Binding-site contacts:
Ligand atom CAN contacts residue ILE151 of chain 1.A at 3.5 Å (hydrophobic).
Ligand atom OAG contacts residue ARG215 of chain 1.A at 3.3 Å (salt-bridge).
Ligand atom OAJ contacts residue THR154 of chain 1.A at 3.2 Å (h-bond).
Ligand atom O6 contacts residue PHE202 of chain 1.A at 3.3 Å.
Ligand atom OAE contacts residue THR154 of chain 1.A at 2.9 Å (h-bond).
Ligand atom OAD contacts residue MG1 of chain 1.N at 3.0 Å.
Ligand atom NBC contacts residue MG1 of chain 1.N at 3.7 Å.
Ligand atom OAF contacts residue THR157 of chain 1.A at 3.4 Å (h-bond).
Ligand atom O6 contacts residue LYS181 of chain 1.A at 2.9 Å (salt-bridge).
Ligand atom N2 contacts residue ASP209 of chain 1.A at 2.8 Å (salt-bridge).
Ligand atom OAI contacts residue THR157 of chain 1.A at 2.9 Å (h-bond).
Ligand atom CAZ contacts residue THR157 of chain 1.A at 3.6 Å.
Ligand atom OAI contacts residue THR154 of chain 1.A at 3.5 Å (h-bond).
Ligand atom N1 contacts residue PHE202 of chain 1.A at 3.3 Å.
Ligand atom O6 contacts residue VAL203 of chain 1.A at 3.3 Å (h-bond).
Ligand atom OAJ contacts residue ASP153 of chain 1.A at 2.9 Å (salt-bridge).
Ligand atom O6 contacts residue ALA201 of chain 1.A at 3.5 Å (h-bond).
Ligand atom C2 contacts residue PHE202 of chain 1.A at 3.5 Å (hydrophobic).
Ligand atom N2 contacts residue PHE202 of chain 1.A at 3.6 Å.
Ligand atom OAD contacts residue ASP209 of chain 1.A at 2.9 Å (salt-bridge).
Ligand atom OAB contacts residue ASP209 of chain 1.A at 3.7 Å.
Ligand atom N2 contacts residue VAL203 of chain 1.A at 2.8 Å (h-bond).
Ligand atom OAI contacts residue LYS156 of chain 1.A at 3.2 Å (salt-bridge).
Ligand atom PBF contacts residue GLY155 of chain 1.A at 3.7 Å.
Ligand atom OAB contacts residue MG1 of chain 1.N at 1.9 Å.
Ligand atom C6 contacts residue PHE202 of chain 1.A at 3.4 Å (hydrophobic).
Ligand atom OAF contacts residue GLU149 of chain 1.A at 3.2 Å (salt-bridge).
Ligand atom OAH contacts residue MG1 of chain 1.M at 3.6 Å.
Ligand atom C2 contacts residue VAL203 of chain 1.A at 3.2 Å (hydrophobic).
Ligand atom OAG contacts residue LYS82 of chain 1.A at 3.0 Å (salt-bridge).
Ligand atom OAH contacts residue GLY83 of chain 1.A at 3.5 Å (h-bond).
Ligand atom N2 contacts residue LEU208 of chain 1.A at 3.7 Å.
Ligand atom OAE contacts residue ASP153 of chain 1.A at 3.2 Å.
Ligand atom CAP contacts residue MG1 of chain 1.N at 3.6 Å.
Ligand atom CAU contacts residue MG1 of chain 1.N at 3.0 Å.
Ligand atom N1 contacts residue VAL203 of chain 1.A at 2.8 Å (h-bond).
Ligand atom OAG contacts residue ARG117 of chain 1.A at 3.2 Å (salt-bridge).
Ligand atom PBF contacts residue THR154 of chain 1.A at 3.7 Å.
Ligand atom OAD contacts residue ARG215 of chain 1.A at 2.9 Å (salt-bridge).
Ligand atom OAJ contacts residue GLY155 of chain 1.A at 2.9 Å (h-bond).

The small molecule below binds the protein below.
Small molecule (SMILES): Nc1nc2c(ncn2[C@@H]2CN(C(=O)CCP(=O)(O)O)C[C@H]2OC[C@@H](O)P(=O)(O)O)c(=O)[nH]1

Sequence of chain 1.A:
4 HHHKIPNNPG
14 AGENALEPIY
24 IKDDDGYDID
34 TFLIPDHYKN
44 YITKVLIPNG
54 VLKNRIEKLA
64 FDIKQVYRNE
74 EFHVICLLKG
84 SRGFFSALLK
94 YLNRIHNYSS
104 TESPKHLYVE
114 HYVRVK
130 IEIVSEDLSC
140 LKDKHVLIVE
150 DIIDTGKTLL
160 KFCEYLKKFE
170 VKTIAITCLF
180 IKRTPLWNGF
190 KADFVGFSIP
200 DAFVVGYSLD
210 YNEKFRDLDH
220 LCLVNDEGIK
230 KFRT